The protein below binds the small molecule below.
Small molecule (SMILES): [H]/N=C/N[C@H]1CCc2ccc(-c3ncnc4[nH]cc(-c5ccccc5)c34)cc21

Binding-site contacts:
Ligand atom C9 contacts residue ARG150 of chain 1.A at 4.0 Å.
Ligand atom C14 contacts residue GLU100 of chain 1.A at 3.7 Å.
Ligand atom N3 contacts residue LEU153 of chain 1.A at 3.5 Å.
Ligand atom N2 contacts residue TYR101 of chain 1.A at 3.4 Å.
Ligand atom C14 contacts residue ALA50 of chain 1.A at 3.6 Å (hydrophobic).
Ligand atom N4 contacts residue ARG150 of chain 1.A at 3.1 Å (salt-bridge).
Ligand atom C18 contacts residue VAL33 of chain 1.A at 3.7 Å (hydrophobic).
Ligand atom C7 contacts residue ARG150 of chain 1.A at 3.6 Å.
Ligand atom C17 contacts residue VAL33 of chain 1.A at 3.8 Å (hydrophobic).
Ligand atom N2 contacts residue LEU153 of chain 1.A at 3.9 Å.
Ligand atom C21 contacts residue ALA163 of chain 1.A at 3.8 Å (hydrophobic).
Ligand atom N3 contacts residue ALA50 of chain 1.A at 3.4 Å.
Ligand atom C10 contacts residue LEU153 of chain 1.A at 3.7 Å (hydrophobic).
Ligand atom N5 contacts residue ARG108 of chain 1.A at 3.6 Å.
Ligand atom C11 contacts residue LEU102 of chain 1.A at 3.3 Å (hydrophobic).
Ligand atom C12 contacts residue ALA50 of chain 1.A at 3.8 Å (hydrophobic).
Ligand atom C4 contacts residue LEU25 of chain 1.A at 3.5 Å (hydrophobic).
Ligand atom C22 contacts residue CYS106 of chain 1.A at 1.7 Å (hydrophobic).
Ligand atom C19 contacts residue ASP164 of chain 1.A at 3.6 Å.
Ligand atom C3 contacts residue LEU25 of chain 1.A at 3.7 Å (hydrophobic).
Ligand atom C14 contacts residue VAL81 of chain 1.A at 4.0 Å (hydrophobic).
Ligand atom N2 contacts residue LEU102 of chain 1.A at 3.0 Å (h-bond).
Ligand atom N3 contacts residue GLU100 of chain 1.A at 2.8 Å (salt-bridge).
Ligand atom C7 contacts residue LEU25 of chain 1.A at 3.8 Å (hydrophobic).
Ligand atom C15 contacts residue LEU153 of chain 1.A at 3.7 Å (hydrophobic).
Ligand atom C13 contacts residue LEU153 of chain 1.A at 3.6 Å (hydrophobic).
Ligand atom N1 contacts residue LEU153 of chain 1.A at 3.9 Å.
Ligand atom C2 contacts residue LEU25 of chain 1.A at 3.7 Å (hydrophobic).
Ligand atom C11 contacts residue TYR101 of chain 1.A at 3.6 Å (hydrophobic).
Ligand atom C12 contacts residue GLU100 of chain 1.A at 3.8 Å.
Ligand atom C12 contacts residue LEU153 of chain 1.A at 3.4 Å (hydrophobic).
Ligand atom C22 contacts residue ARG150 of chain 1.A at 3.8 Å.
Ligand atom N5 contacts residue CYS106 of chain 1.A at 2.6 Å (h-bond).
Ligand atom N4 contacts residue CYS106 of chain 1.A at 2.7 Å (h-bond).
Ligand atom C22 contacts residue ASP109 of chain 1.A at 3.7 Å.
Ligand atom N5 contacts residue ASP109 of chain 1.A at 2.7 Å (salt-bridge).
Ligand atom C20 contacts residue ASP164 of chain 1.A at 3.7 Å.
Ligand atom C8 contacts residue ARG150 of chain 1.A at 3.5 Å.
Ligand atom C17 contacts residue MET99 of chain 1.A at 3.8 Å (hydrophobic).
Ligand atom C14 contacts residue LEU153 of chain 1.A at 3.7 Å (hydrophobic).

Sequence of chain 1.A:
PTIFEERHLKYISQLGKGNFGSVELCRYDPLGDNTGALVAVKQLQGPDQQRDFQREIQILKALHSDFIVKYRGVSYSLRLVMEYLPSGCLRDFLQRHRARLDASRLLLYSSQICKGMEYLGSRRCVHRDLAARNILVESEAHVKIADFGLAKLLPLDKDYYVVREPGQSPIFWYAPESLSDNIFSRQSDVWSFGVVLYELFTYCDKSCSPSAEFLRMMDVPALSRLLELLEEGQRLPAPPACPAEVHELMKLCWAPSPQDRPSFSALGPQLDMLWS